Sequence of chain 1.B:
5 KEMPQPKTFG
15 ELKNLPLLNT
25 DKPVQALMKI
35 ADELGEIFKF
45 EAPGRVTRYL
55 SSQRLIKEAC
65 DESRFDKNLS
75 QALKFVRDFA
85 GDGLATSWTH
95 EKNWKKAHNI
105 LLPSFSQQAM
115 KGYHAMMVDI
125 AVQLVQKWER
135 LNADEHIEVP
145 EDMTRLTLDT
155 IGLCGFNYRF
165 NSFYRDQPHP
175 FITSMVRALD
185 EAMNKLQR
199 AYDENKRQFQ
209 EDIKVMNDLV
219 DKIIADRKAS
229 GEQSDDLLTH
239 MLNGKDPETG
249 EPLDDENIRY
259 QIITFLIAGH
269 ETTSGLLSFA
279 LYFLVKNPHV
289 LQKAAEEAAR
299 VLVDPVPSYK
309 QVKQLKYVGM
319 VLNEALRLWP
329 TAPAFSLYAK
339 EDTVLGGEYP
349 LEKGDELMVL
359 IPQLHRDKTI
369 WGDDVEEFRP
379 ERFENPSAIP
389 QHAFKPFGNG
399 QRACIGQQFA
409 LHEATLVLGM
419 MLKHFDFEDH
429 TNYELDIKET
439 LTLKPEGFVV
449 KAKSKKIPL

Binding-site contacts:
Ligand atom C28 contacts residue LEU439 of chain 1.B at 3.3 Å (hydrophobic).
Ligand atom O contacts residue MET356 of chain 1.B at 3.5 Å.
Ligand atom C contacts residue GLN75 of chain 1.B at 3.4 Å.
Ligand atom C33 contacts residue HEM1 of chain 1.F at 3.6 Å.
Ligand atom CD2 contacts residue ARG49 of chain 1.B at 3.5 Å.
Ligand atom CD2 contacts residue LEU22 of chain 1.B at 3.4 Å (hydrophobic).
Ligand atom CZ contacts residue LEU190 of chain 1.B at 3.5 Å (hydrophobic).
Ligand atom O26 contacts residue ALA332 of chain 1.B at 3.4 Å.
Ligand atom C contacts residue ALA76 of chain 1.B at 3.7 Å (hydrophobic).
Ligand atom N34 contacts residue ALA330 of chain 1.B at 3.4 Å.
Ligand atom CB contacts residue VAL28 of chain 1.B at 3.5 Å (hydrophobic).
Ligand atom OXT contacts residue GLN75 of chain 1.B at 2.7 Å (h-bond).
Ligand atom CE1 contacts residue PRO27 of chain 1.B at 3.4 Å (hydrophobic).
Ligand atom C33 contacts residue ALA330 of chain 1.B at 3.5 Å (hydrophobic).
Ligand atom CE1 contacts residue ARG49 of chain 1.B at 3.2 Å.
Ligand atom OXT contacts residue ARG49 of chain 1.B at 2.7 Å (salt-bridge).
Ligand atom C contacts residue TYR53 of chain 1.B at 3.5 Å (hydrophobic).
Ligand atom CE1 contacts residue PHE44 of chain 1.B at 3.6 Å (hydrophobic).
Ligand atom CE2 contacts residue PRO27 of chain 1.B at 3.6 Å (hydrophobic).
Ligand atom CD1 contacts residue PRO27 of chain 1.B at 3.6 Å (hydrophobic).
Ligand atom CE1 contacts residue MET187 of chain 1.B at 3.6 Å (hydrophobic).
Ligand atom CG contacts residue LEU22 of chain 1.B at 3.3 Å (hydrophobic).
Ligand atom O contacts residue TYR53 of chain 1.B at 2.4 Å (h-bond).
Ligand atom O contacts residue ALA76 of chain 1.B at 2.7 Å (h-bond).
Ligand atom CB contacts residue TYR53 of chain 1.B at 3.5 Å (hydrophobic).
Ligand atom C27 contacts residue ALA332 of chain 1.B at 3.6 Å (hydrophobic).
Ligand atom CD1 contacts residue TYR53 of chain 1.B at 3.2 Å (hydrophobic).
Ligand atom C contacts residue SER74 of chain 1.B at 3.5 Å.
Ligand atom O contacts residue SER74 of chain 1.B at 3.3 Å.
Ligand atom O contacts residue GLN75 of chain 1.B at 3.3 Å (h-bond).
Ligand atom CG contacts residue ARG49 of chain 1.B at 3.6 Å.
Ligand atom OXT contacts residue SER74 of chain 1.B at 3.3 Å.
Ligand atom CD1 contacts residue ARG49 of chain 1.B at 3.5 Å.
Ligand atom CA contacts residue TYR53 of chain 1.B at 3.5 Å (hydrophobic).
Ligand atom CE2 contacts residue ARG49 of chain 1.B at 3.3 Å.
Ligand atom O26 contacts residue MET356 of chain 1.B at 3.4 Å.
Ligand atom CD1 contacts residue LEU22 of chain 1.B at 3.7 Å (hydrophobic).
Ligand atom CZ contacts residue PRO27 of chain 1.B at 3.5 Å (hydrophobic).
Ligand atom CZ contacts residue ARG49 of chain 1.B at 3.1 Å.
Ligand atom C01 contacts residue ALA76 of chain 1.B at 3.6 Å (hydrophobic).

The protein below binds the small molecule below.
Small molecule (SMILES): O=C(CCCCCn1ccnc1)N[C@@H](Cc1ccccc1)C(=O)N[C@@H](Cc1ccccc1)C(=O)O